This small molecule binds to this protein.
Small molecule (SMILES): CC(=O)N[C@@H]1[C@@H](O)[C@H](O)[C@@H](CO)O[C@H]1O

Sequence of chain 2.A:
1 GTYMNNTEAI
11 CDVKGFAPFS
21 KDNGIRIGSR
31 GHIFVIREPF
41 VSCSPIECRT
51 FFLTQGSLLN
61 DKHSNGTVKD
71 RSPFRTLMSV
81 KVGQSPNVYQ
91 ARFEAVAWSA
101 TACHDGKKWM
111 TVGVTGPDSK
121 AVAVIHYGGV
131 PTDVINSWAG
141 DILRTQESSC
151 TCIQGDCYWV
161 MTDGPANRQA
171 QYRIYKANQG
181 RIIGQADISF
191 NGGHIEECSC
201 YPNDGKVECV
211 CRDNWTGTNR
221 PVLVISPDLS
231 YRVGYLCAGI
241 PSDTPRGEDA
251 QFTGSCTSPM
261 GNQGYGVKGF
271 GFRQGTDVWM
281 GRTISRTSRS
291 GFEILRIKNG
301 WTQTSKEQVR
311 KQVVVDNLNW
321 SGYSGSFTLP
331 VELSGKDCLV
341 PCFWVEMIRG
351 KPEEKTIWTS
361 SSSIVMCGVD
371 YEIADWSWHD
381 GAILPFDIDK

Binding-site contacts:
Ligand atom O5 contacts residue THR67 of chain 2.A at 4.0 Å.
Ligand atom C2 contacts residue ASN65 of chain 2.A at 2.6 Å.
Ligand atom C8 contacts residue ASN65 of chain 2.A at 4.1 Å.
Ligand atom C3 contacts residue ASN65 of chain 2.A at 4.2 Å.
Ligand atom O7 contacts residue ASN65 of chain 2.A at 4.0 Å.
Ligand atom N2 contacts residue ASN65 of chain 2.A at 2.6 Å (h-bond).
Ligand atom O5 contacts residue ASN65 of chain 2.A at 3.5 Å (h-bond).
Ligand atom C1 contacts residue ASN65 of chain 2.A at 2.6 Å.
Ligand atom C8 contacts residue ILE357 of chain 2.A at 3.8 Å (hydrophobic).
Ligand atom C1 contacts residue THR67 of chain 2.A at 4.0 Å.
Ligand atom C7 contacts residue ASN65 of chain 2.A at 3.4 Å.